Binding-site contacts:
Ligand atom CD2 contacts residue LEU365 of chain 1.F at 3.2 Å (hydrophobic).
Ligand atom O contacts residue THR84 of chain 1.F at 2.8 Å (h-bond).
Ligand atom OG contacts residue GLN270 of chain 1.F at 3.4 Å (h-bond).
Ligand atom CA contacts residue THR84 of chain 1.F at 3.7 Å.
Ligand atom O contacts residue ILE161 of chain 1.F at 3.7 Å.
Ligand atom NH1 contacts residue ASP145 of chain 1.F at 3.6 Å (salt-bridge).
Ligand atom CB contacts residue SER308 of chain 1.F at 3.4 Å.
Ligand atom OXT contacts residue HIS55 of chain 1.F at 3.5 Å (h-bond).
Ligand atom CB contacts residue ALA82 of chain 1.F at 3.8 Å (hydrophobic).
Ligand atom OXT contacts residue ZN1 of chain 1.P at 3.1 Å.
Ligand atom CG2 contacts residue TRP258 of chain 1.F at 3.8 Å (hydrophobic).
Ligand atom CB contacts residue THR84 of chain 1.F at 3.6 Å.
Ligand atom C contacts residue ZN1 of chain 1.P at 2.9 Å.
Ligand atom OG contacts residue SER308 of chain 1.F at 2.9 Å (h-bond).
Ligand atom OG contacts residue PHE307 of chain 1.F at 3.0 Å.
Ligand atom NZ contacts residue GLU377 of chain 1.F at 3.1 Å (salt-bridge).
Ligand atom O contacts residue HIS55 of chain 1.F at 3.6 Å.
Ligand atom CB contacts residue ILE161 of chain 1.F at 3.5 Å (hydrophobic).
Ligand atom C contacts residue THR84 of chain 1.F at 3.7 Å.
Ligand atom CG contacts residue TYR83 of chain 1.F at 3.8 Å (hydrophobic).
Ligand atom O contacts residue SER85 of chain 1.F at 3.4 Å.
Ligand atom O contacts residue GLU131 of chain 1.F at 3.2 Å (salt-bridge).
Ligand atom CD contacts residue TYR83 of chain 1.F at 3.7 Å (hydrophobic).
Ligand atom O contacts residue ZN1 of chain 1.P at 2.0 Å.
Ligand atom C contacts residue THR84 of chain 1.F at 3.9 Å.
Ligand atom N contacts residue GLN270 of chain 1.F at 3.9 Å.
Ligand atom OXT contacts residue GLN54 of chain 1.F at 3.0 Å (h-bond).
Ligand atom O contacts residue TYR83 of chain 1.F at 3.4 Å.
Ligand atom C contacts residue GLN54 of chain 1.F at 3.6 Å.
Ligand atom CD1 contacts residue LEU267 of chain 1.F at 3.7 Å (hydrophobic).
Ligand atom NZ contacts residue TYR83 of chain 1.F at 3.5 Å.
Ligand atom CG contacts residue LEU162 of chain 1.F at 3.2 Å (hydrophobic).
Ligand atom CA contacts residue THR84 of chain 1.F at 3.6 Å.
Ligand atom O contacts residue GLN54 of chain 1.F at 3.1 Å (h-bond).
Ligand atom NH2 contacts residue GLU141 of chain 1.F at 3.6 Å.
Ligand atom O contacts residue HIS51 of chain 1.F at 3.4 Å (h-bond).
Ligand atom N contacts residue THR84 of chain 1.F at 2.9 Å (h-bond).
Ligand atom NH1 contacts residue VAL135 of chain 1.F at 2.9 Å.
Ligand atom CE contacts residue GLU377 of chain 1.F at 3.7 Å.
Ligand atom CE contacts residue TYR83 of chain 1.F at 3.8 Å (hydrophobic).

The small molecule below binds the protein below.
Small molecule (SMILES): CC(C)C[C@H](N)C(=O)N[C@@H](CO)C(=O)N[C@@H](CCCN=C(N)N)C(=O)N[C@H](C(=O)N[C@@H](C)C(=O)N[C@@H](CCCCN)C(=O)N[C@@H](CCCN=C(N)N)C(=O)N[C@@H](C)C(=O)O)C(C)C

Sequence of chain 1.F:
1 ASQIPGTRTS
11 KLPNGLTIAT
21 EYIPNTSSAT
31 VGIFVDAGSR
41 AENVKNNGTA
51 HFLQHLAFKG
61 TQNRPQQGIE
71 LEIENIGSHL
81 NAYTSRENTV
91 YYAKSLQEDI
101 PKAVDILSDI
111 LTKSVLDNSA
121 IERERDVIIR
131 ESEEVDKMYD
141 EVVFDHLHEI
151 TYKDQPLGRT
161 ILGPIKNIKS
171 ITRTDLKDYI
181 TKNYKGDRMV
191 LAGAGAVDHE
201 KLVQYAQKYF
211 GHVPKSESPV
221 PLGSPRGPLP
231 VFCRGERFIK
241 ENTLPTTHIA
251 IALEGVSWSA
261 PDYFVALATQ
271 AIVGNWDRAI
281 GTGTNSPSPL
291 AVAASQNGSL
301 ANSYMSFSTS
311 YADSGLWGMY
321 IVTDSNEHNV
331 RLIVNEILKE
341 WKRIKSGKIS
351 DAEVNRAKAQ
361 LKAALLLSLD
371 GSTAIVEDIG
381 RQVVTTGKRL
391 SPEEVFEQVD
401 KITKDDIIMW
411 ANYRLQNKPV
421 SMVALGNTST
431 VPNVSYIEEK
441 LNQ